Sequence of chain 1.A:
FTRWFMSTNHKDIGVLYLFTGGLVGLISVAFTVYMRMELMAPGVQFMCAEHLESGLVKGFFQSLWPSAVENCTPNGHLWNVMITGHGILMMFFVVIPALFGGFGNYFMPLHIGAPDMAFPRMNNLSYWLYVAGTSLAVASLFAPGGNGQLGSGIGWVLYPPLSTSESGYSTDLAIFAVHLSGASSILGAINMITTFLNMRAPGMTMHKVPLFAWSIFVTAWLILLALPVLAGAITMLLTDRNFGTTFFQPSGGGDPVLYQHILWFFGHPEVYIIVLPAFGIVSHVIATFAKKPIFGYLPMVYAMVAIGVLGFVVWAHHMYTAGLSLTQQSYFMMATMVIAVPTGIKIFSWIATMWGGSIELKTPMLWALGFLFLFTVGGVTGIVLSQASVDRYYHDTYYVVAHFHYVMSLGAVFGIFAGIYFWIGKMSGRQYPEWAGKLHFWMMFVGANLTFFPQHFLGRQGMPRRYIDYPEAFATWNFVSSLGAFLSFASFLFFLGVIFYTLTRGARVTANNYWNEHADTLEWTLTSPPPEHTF

Binding-site contacts:
Ligand atom C25 contacts residue ILE440 of chain 1.A at 4.2 Å (hydrophobic).
Ligand atom O7 contacts residue PRO545 of chain 1.A at 4.4 Å.
Ligand atom C6 contacts residue MET443 of chain 1.A at 3.5 Å (hydrophobic).
Ligand atom C43 contacts residue LEU512 of chain 1.A at 4.3 Å (hydrophobic).
Ligand atom C57 contacts residue SER444 of chain 1.A at 3.8 Å.
Ligand atom C19 contacts residue PHE35 of chain 1.A at 4.2 Å (hydrophobic).
Ligand atom O5 contacts residue SER444 of chain 1.A at 4.2 Å.
Ligand atom C22 contacts residue MET443 of chain 1.A at 3.8 Å (hydrophobic).
Ligand atom C19 contacts residue VAL31 of chain 1.A at 4.4 Å (hydrophobic).
Ligand atom C18 contacts residue MET443 of chain 1.A at 3.5 Å (hydrophobic).
Ligand atom C28 contacts residue LEU34 of chain 1.A at 4.2 Å (hydrophobic).
Ligand atom C34 contacts residue ILE436 of chain 1.A at 4.3 Å (hydrophobic).
Ligand atom O55 contacts residue TRP20 of chain 1.A at 4.0 Å.
Ligand atom O5 contacts residue MET443 of chain 1.A at 4.3 Å.
Ligand atom C25 contacts residue MET443 of chain 1.A at 4.2 Å (hydrophobic).
Ligand atom O61 contacts residue SER444 of chain 1.A at 3.0 Å (h-bond).
Ligand atom O55 contacts residue ASP28 of chain 1.A at 4.2 Å.
Ligand atom C1 contacts residue MET443 of chain 1.A at 4.3 Å (hydrophobic).
Ligand atom C4 contacts residue MET443 of chain 1.A at 4.4 Å (hydrophobic).
Ligand atom C25 contacts residue LEU519 of chain 1.A at 4.3 Å (hydrophobic).
Ligand atom C43 contacts residue GLY38 of chain 1.A at 4.2 Å.
Ligand atom C28 contacts residue PHE35 of chain 1.A at 4.3 Å (hydrophobic).
Ligand atom C4 contacts residue SER444 of chain 1.A at 4.0 Å.
Ligand atom C19 contacts residue SER444 of chain 1.A at 4.1 Å.
Ligand atom C19 contacts residue LEU519 of chain 1.A at 4.0 Å (hydrophobic).
Ligand atom C28 contacts residue MET443 of chain 1.A at 4.4 Å (hydrophobic).
Ligand atom C22 contacts residue VAL31 of chain 1.A at 4.3 Å (hydrophobic).
Ligand atom O16 contacts residue MET443 of chain 1.A at 4.1 Å.
Ligand atom O49 contacts residue MET443 of chain 1.A at 4.2 Å.
Ligand atom C1 contacts residue TRP20 of chain 1.A at 3.6 Å (hydrophobic).
Ligand atom C18 contacts residue SER444 of chain 1.A at 4.0 Å.
Ligand atom C34 contacts residue LEU34 of chain 1.A at 4.2 Å (hydrophobic).
Ligand atom C6 contacts residue SER444 of chain 1.A at 4.2 Å.
Ligand atom C37 contacts residue PHE35 of chain 1.A at 4.0 Å (hydrophobic).
Ligand atom C43 contacts residue PHE35 of chain 1.A at 4.3 Å (hydrophobic).
Ligand atom O49 contacts residue VAL31 of chain 1.A at 3.7 Å.
Ligand atom C40 contacts residue LEU34 of chain 1.A at 4.0 Å (hydrophobic).
Ligand atom O49 contacts residue TRP20 of chain 1.A at 3.3 Å.
Ligand atom C37 contacts residue ILE515 of chain 1.A at 4.0 Å (hydrophobic).
Ligand atom C18 contacts residue VAL31 of chain 1.A at 4.1 Å (hydrophobic).

The small molecule below binds the protein below.
Small molecule (SMILES): CCCCCCCCCCO[C@@H]1O[C@H](CO)[C@@H](O[C@H]2O[C@H](CO)[C@@H](O)[C@H](O)[C@H]2O)[C@H](O)[C@H]1O